The small molecule below binds the protein below.
Small molecule (SMILES): CC[C@H](C)[C@H](N)C(=O)N[C@@H](CO)C(=O)N[C@@H](CCC(=O)O)C(=O)N[C@H](C=O)C(C)C

Binding-site contacts:
Ligand atom CG contacts residue VAL4 of chain 43.E at 4.4 Å (hydrophobic).
Ligand atom OE1 contacts residue VAL4 of chain 43.E at 3.6 Å.
Ligand atom O contacts residue GLN3 of chain 43.E at 2.9 Å (h-bond).
Ligand atom CB contacts residue ALA2 of chain 43.E at 3.3 Å (hydrophobic).
Ligand atom OE1 contacts residue ASN25 of chain 43.E at 4.2 Å.
Ligand atom CA contacts residue ALA2 of chain 43.E at 3.9 Å (hydrophobic).
Ligand atom CG2 contacts residue VAL4 of chain 43.E at 3.4 Å (hydrophobic).
Ligand atom O contacts residue ALA2 of chain 43.E at 4.0 Å.
Ligand atom C contacts residue VAL4 of chain 43.E at 4.0 Å (hydrophobic).
Ligand atom CB contacts residue GLN3 of chain 43.E at 4.0 Å.
Ligand atom N contacts residue ALA2 of chain 43.E at 2.8 Å (h-bond).
Ligand atom C contacts residue ALA2 of chain 43.E at 4.0 Å (hydrophobic).
Ligand atom C contacts residue ALA2 of chain 43.E at 3.5 Å (hydrophobic).
Ligand atom O contacts residue VAL4 of chain 43.E at 4.4 Å.
Ligand atom CA contacts residue VAL4 of chain 43.E at 4.1 Å (hydrophobic).
Ligand atom CG2 contacts residue GLN3 of chain 43.E at 3.5 Å.
Ligand atom CG1 contacts residue ALA2 of chain 43.E at 4.5 Å (hydrophobic).
Ligand atom CG2 contacts residue ALA2 of chain 43.E at 4.0 Å (hydrophobic).
Ligand atom OE2 contacts residue VAL4 of chain 43.E at 3.7 Å.
Ligand atom CG2 contacts residue SER5 of chain 43.E at 3.4 Å.
Ligand atom CA contacts residue VAL4 of chain 43.E at 3.3 Å (hydrophobic).
Ligand atom CB contacts residue GLN3 of chain 43.E at 3.7 Å.
Ligand atom CG1 contacts residue GLN3 of chain 43.E at 3.3 Å.
Ligand atom N contacts residue GLN3 of chain 43.E at 4.5 Å.
Ligand atom N contacts residue VAL4 of chain 43.E at 3.1 Å (h-bond).
Ligand atom CA contacts residue ALA2 of chain 43.E at 3.3 Å (hydrophobic).
Ligand atom CD contacts residue VAL4 of chain 43.E at 3.6 Å (hydrophobic).
Ligand atom C contacts residue GLN3 of chain 43.E at 3.9 Å.
Ligand atom CB contacts residue VAL4 of chain 43.E at 4.4 Å (hydrophobic).
Ligand atom C contacts residue VAL4 of chain 43.E at 3.5 Å (hydrophobic).
Ligand atom N contacts residue VAL4 of chain 43.E at 4.3 Å.
Ligand atom CB contacts residue VAL4 of chain 43.E at 4.0 Å (hydrophobic).
Ligand atom O contacts residue VAL4 of chain 43.E at 3.2 Å (h-bond).
Ligand atom OG contacts residue GLN3 of chain 43.E at 3.3 Å (h-bond).
Ligand atom CB contacts residue ALA2 of chain 43.E at 4.4 Å (hydrophobic).
Ligand atom CA contacts residue GLN3 of chain 43.E at 4.5 Å.

Sequence of chain 43.E:
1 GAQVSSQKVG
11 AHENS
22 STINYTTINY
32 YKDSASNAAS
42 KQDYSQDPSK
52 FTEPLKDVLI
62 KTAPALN